Binding-site contacts:
Ligand atom CAB contacts residue VAL147 of chain 1.A at 3.7 Å (hydrophobic).
Ligand atom CAA contacts residue VAL234 of chain 1.A at 4.3 Å (hydrophobic).
Ligand atom CAF contacts residue GLY115 of chain 1.A at 4.2 Å.
Ligand atom CAC contacts residue PHE254 of chain 1.A at 4.3 Å (hydrophobic).
Ligand atom CAF contacts residue GLU149 of chain 1.A at 3.6 Å.
Ligand atom CAA contacts residue LYS200 of chain 1.A at 4.1 Å.
Ligand atom CAF contacts residue CYS57 of chain 1.A at 3.8 Å (hydrophobic).
Ligand atom OAH contacts residue GLY56 of chain 1.A at 3.4 Å (h-bond).
Ligand atom CAC contacts residue VAL234 of chain 1.A at 3.8 Å (hydrophobic).
Ligand atom CAG contacts residue PHE254 of chain 1.A at 3.4 Å (hydrophobic).
Ligand atom CAG contacts residue VAL46 of chain 1.A at 3.6 Å (hydrophobic).
Ligand atom OAH contacts residue PHE254 of chain 1.A at 3.9 Å.
Ligand atom CAF contacts residue VAL46 of chain 1.A at 4.5 Å (hydrophobic).
Ligand atom CAF contacts residue HIS113 of chain 1.A at 4.2 Å.
Ligand atom CAG contacts residue HIS113 of chain 1.A at 3.7 Å.
Ligand atom CAB contacts residue PHE198 of chain 1.A at 3.9 Å (hydrophobic).
Ligand atom OAH contacts residue THR55 of chain 1.A at 2.8 Å (h-bond).
Ligand atom OAI contacts residue GLY115 of chain 1.A at 4.1 Å.
Ligand atom CAA contacts residue GLU149 of chain 1.A at 3.4 Å.
Ligand atom CAC contacts residue HIS113 of chain 1.A at 4.2 Å.
Ligand atom CAA contacts residue VAL147 of chain 1.A at 4.0 Å (hydrophobic).
Ligand atom CAG contacts residue THR55 of chain 1.A at 3.7 Å.
Ligand atom OAI contacts residue LYS200 of chain 1.A at 3.9 Å.
Ligand atom CAE contacts residue CYS57 of chain 1.A at 4.2 Å (hydrophobic).
Ligand atom OAI contacts residue ALA177 of chain 1.A at 4.3 Å.
Ligand atom CAE contacts residue VAL46 of chain 1.A at 3.6 Å (hydrophobic).
Ligand atom OAH contacts residue VAL46 of chain 1.A at 3.4 Å.
Ligand atom CAD contacts residue VAL46 of chain 1.A at 4.2 Å (hydrophobic).
Ligand atom CAE contacts residue HIS113 of chain 1.A at 3.9 Å.
Ligand atom OAI contacts residue VAL147 of chain 1.A at 3.1 Å.
Ligand atom CAB contacts residue HIS113 of chain 1.A at 4.4 Å.
Ligand atom CAB contacts residue VAL234 of chain 1.A at 4.3 Å (hydrophobic).
Ligand atom OAI contacts residue GLU149 of chain 1.A at 2.5 Å (salt-bridge).
Ligand atom CAC contacts residue PHE198 of chain 1.A at 3.9 Å (hydrophobic).
Ligand atom OAH contacts residue HIS113 of chain 1.A at 3.6 Å.
Ligand atom CAD contacts residue HIS113 of chain 1.A at 3.4 Å.

The protein below binds the small molecule below.
Small molecule (SMILES): OCC1CCC(O)CC1

Sequence of chain 1.A:
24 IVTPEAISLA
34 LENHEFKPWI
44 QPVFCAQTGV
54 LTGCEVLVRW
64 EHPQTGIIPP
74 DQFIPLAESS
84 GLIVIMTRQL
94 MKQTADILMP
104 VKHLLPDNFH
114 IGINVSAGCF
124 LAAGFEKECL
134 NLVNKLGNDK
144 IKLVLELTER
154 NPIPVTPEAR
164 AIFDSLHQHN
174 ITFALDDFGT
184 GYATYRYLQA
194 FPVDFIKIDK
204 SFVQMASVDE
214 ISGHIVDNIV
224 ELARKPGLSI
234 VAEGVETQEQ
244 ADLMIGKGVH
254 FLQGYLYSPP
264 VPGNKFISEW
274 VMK